Sequence of chain 2.A:
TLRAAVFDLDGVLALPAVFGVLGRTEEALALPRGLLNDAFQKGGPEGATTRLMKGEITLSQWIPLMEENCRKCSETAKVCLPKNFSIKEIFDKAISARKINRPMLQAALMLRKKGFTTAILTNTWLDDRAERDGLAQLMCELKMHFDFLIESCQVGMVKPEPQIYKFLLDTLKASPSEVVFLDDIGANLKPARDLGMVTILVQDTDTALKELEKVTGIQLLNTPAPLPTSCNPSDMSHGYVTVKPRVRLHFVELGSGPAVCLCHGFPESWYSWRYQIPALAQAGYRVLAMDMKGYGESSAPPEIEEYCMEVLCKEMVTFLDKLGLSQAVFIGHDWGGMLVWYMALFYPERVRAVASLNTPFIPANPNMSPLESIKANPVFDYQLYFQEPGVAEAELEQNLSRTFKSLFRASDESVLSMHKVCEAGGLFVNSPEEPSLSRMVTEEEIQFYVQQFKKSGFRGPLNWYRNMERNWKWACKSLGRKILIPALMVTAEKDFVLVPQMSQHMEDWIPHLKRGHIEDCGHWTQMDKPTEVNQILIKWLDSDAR

A protein and the small-molecule ligand that binds it are described below.
Small molecule (SMILES): CCCc1cc(C2CCCCC2)c[nH]c1=O

Binding-site contacts:
Ligand atom C6 contacts residue ILE376 of chain 2.A at 4.1 Å (hydrophobic).
Ligand atom C7 contacts residue GLN385 of chain 2.A at 3.4 Å.
Ligand atom C3 contacts residue PRO372 of chain 2.A at 4.2 Å (hydrophobic).
Ligand atom C13 contacts residue ILE364 of chain 2.A at 4.2 Å (hydrophobic).
Ligand atom O11 contacts residue TRP337 of chain 2.A at 3.6 Å.
Ligand atom C16 contacts residue PHE382 of chain 2.A at 3.9 Å (hydrophobic).
Ligand atom O11 contacts residue ASN473 of chain 2.A at 2.8 Å (h-bond).
Ligand atom C1 contacts residue TYR344 of chain 2.A at 3.5 Å (hydrophobic).
Ligand atom C17 contacts residue ILE364 of chain 2.A at 3.8 Å (hydrophobic).
Ligand atom O11 contacts residue ASN469 of chain 2.A at 4.2 Å.
Ligand atom C3 contacts residue ASN473 of chain 2.A at 3.6 Å.
Ligand atom C10 contacts residue ASN473 of chain 2.A at 3.9 Å.
Ligand atom C14 contacts residue ILE376 of chain 2.A at 4.1 Å (hydrophobic).
Ligand atom C5 contacts residue PRO372 of chain 2.A at 4.1 Å (hydrophobic).
Ligand atom C17 contacts residue DMS1 of chain 2.D at 3.7 Å.
Ligand atom C7 contacts residue TRP337 of chain 2.A at 4.3 Å (hydrophobic).
Ligand atom C4 contacts residue PRO372 of chain 2.A at 4.2 Å (hydrophobic).
Ligand atom C2 contacts residue ILE364 of chain 2.A at 4.2 Å (hydrophobic).
Ligand atom O11 contacts residue MET470 of chain 2.A at 3.7 Å.
Ligand atom C6 contacts residue DMS1 of chain 2.D at 3.9 Å.
Ligand atom C16 contacts residue MET504 of chain 2.A at 4.1 Å (hydrophobic).
Ligand atom N8 contacts residue MET470 of chain 2.A at 3.9 Å.
Ligand atom C15 contacts residue ILE364 of chain 2.A at 4.0 Å (hydrophobic).
Ligand atom C10 contacts residue MET470 of chain 2.A at 4.0 Å (hydrophobic).
Ligand atom N8 contacts residue TRP337 of chain 2.A at 3.6 Å.
Ligand atom C1 contacts residue ASN473 of chain 2.A at 4.1 Å.
Ligand atom C5 contacts residue ILE364 of chain 2.A at 4.3 Å (hydrophobic).
Ligand atom N8 contacts residue GLN385 of chain 2.A at 4.0 Å.
Ligand atom C7 contacts residue ILE376 of chain 2.A at 3.9 Å (hydrophobic).
Ligand atom C10 contacts residue TRP337 of chain 2.A at 3.7 Å (hydrophobic).
Ligand atom C15 contacts residue MET504 of chain 2.A at 4.1 Å (hydrophobic).
Ligand atom C12 contacts residue DMS1 of chain 2.D at 4.2 Å.
Ligand atom C1 contacts residue ILE364 of chain 2.A at 4.4 Å (hydrophobic).
Ligand atom N8 contacts residue DMS1 of chain 2.D at 4.2 Å.
Ligand atom C1 contacts residue ALA477 of chain 2.A at 3.8 Å (hydrophobic).
Ligand atom C7 contacts residue DMS1 of chain 2.D at 3.7 Å.
Ligand atom C15 contacts residue PHE382 of chain 2.A at 4.2 Å (hydrophobic).
Ligand atom C16 contacts residue ILE364 of chain 2.A at 3.8 Å (hydrophobic).
Ligand atom C13 contacts residue ILE376 of chain 2.A at 3.7 Å (hydrophobic).
Ligand atom C12 contacts residue ILE376 of chain 2.A at 4.0 Å (hydrophobic).